This small molecule binds to this protein.
Small molecule (SMILES): N[C@@H](Cc1ccccc1)C(=O)O

Sequence of chain 1.E:
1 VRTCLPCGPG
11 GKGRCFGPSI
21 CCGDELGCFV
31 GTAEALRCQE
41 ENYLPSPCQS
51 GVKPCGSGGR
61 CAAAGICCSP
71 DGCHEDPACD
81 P

Binding-site contacts:
Ligand atom CA contacts residue TYR1 of chain 1.O at 2.4 Å (hydrophobic).
Ligand atom CB contacts residue GLU41 of chain 1.E at 3.6 Å.
Ligand atom C contacts residue CYS48 of chain 1.E at 4.1 Å (hydrophobic).
Ligand atom N contacts residue SER46 of chain 1.E at 2.6 Å (h-bond).
Ligand atom N contacts residue ARG2 of chain 1.E at 4.0 Å.
Ligand atom CB contacts residue SER46 of chain 1.E at 4.3 Å.
Ligand atom CD2 contacts residue PRO45 of chain 1.E at 3.4 Å (hydrophobic).
Ligand atom C contacts residue SER46 of chain 1.E at 4.1 Å.
Ligand atom CE1 contacts residue PRO47 of chain 1.E at 3.9 Å (hydrophobic).
Ligand atom CD2 contacts residue PRO47 of chain 1.E at 3.7 Å (hydrophobic).
Ligand atom CE2 contacts residue SER46 of chain 1.E at 3.5 Å.
Ligand atom C contacts residue TYR1 of chain 1.O at 1.3 Å (hydrophobic).
Ligand atom CD2 contacts residue SER46 of chain 1.E at 3.3 Å.
Ligand atom CB contacts residue TYR1 of chain 1.O at 3.1 Å (hydrophobic).
Ligand atom CG contacts residue TYR1 of chain 1.O at 3.6 Å (hydrophobic).
Ligand atom N contacts residue GLU41 of chain 1.E at 2.6 Å (salt-bridge).
Ligand atom CG contacts residue PRO47 of chain 1.E at 4.3 Å (hydrophobic).
Ligand atom CE2 contacts residue PRO47 of chain 1.E at 3.3 Å (hydrophobic).
Ligand atom CE2 contacts residue PRO45 of chain 1.E at 3.3 Å (hydrophobic).
Ligand atom N contacts residue TYR1 of chain 1.O at 3.7 Å.
Ligand atom CB contacts residue LEU44 of chain 1.E at 3.6 Å (hydrophobic).
Ligand atom O contacts residue SER46 of chain 1.E at 3.5 Å (h-bond).
Ligand atom CG contacts residue LEU44 of chain 1.E at 4.1 Å (hydrophobic).
Ligand atom CA contacts residue SER46 of chain 1.E at 3.8 Å.
Ligand atom CD1 contacts residue TYR1 of chain 1.O at 3.5 Å (hydrophobic).
Ligand atom N contacts residue PRO47 of chain 1.E at 4.3 Å.
Ligand atom N contacts residue LEU44 of chain 1.E at 2.9 Å (h-bond).
Ligand atom O contacts residue GLU41 of chain 1.E at 3.7 Å.
Ligand atom O contacts residue CYS48 of chain 1.E at 2.9 Å (h-bond).
Ligand atom CZ contacts residue PRO47 of chain 1.E at 3.5 Å (hydrophobic).
Ligand atom CD2 contacts residue LEU44 of chain 1.E at 3.6 Å (hydrophobic).
Ligand atom CZ contacts residue SER46 of chain 1.E at 4.4 Å.
Ligand atom CA contacts residue LEU44 of chain 1.E at 3.8 Å (hydrophobic).
Ligand atom CE1 contacts residue TYR1 of chain 1.O at 4.0 Å (hydrophobic).
Ligand atom CA contacts residue GLU41 of chain 1.E at 2.9 Å.
Ligand atom C contacts residue GLU41 of chain 1.E at 3.7 Å.
Ligand atom O contacts residue PRO47 of chain 1.E at 3.2 Å.
Ligand atom CG contacts residue SER46 of chain 1.E at 4.0 Å.
Ligand atom C contacts residue PRO47 of chain 1.E at 4.2 Å (hydrophobic).
Ligand atom O contacts residue TYR1 of chain 1.O at 2.2 Å (h-bond).